This protein binds this small molecule.
Small molecule (SMILES): CC(=O)N[C@H]1[C@H](O[C@H]2[C@H](O)[C@@H](NC(C)=O)CO[C@@H]2CO)O[C@H](CO)[C@@H](O)[C@@H]1O

Sequence of chain 1.F:
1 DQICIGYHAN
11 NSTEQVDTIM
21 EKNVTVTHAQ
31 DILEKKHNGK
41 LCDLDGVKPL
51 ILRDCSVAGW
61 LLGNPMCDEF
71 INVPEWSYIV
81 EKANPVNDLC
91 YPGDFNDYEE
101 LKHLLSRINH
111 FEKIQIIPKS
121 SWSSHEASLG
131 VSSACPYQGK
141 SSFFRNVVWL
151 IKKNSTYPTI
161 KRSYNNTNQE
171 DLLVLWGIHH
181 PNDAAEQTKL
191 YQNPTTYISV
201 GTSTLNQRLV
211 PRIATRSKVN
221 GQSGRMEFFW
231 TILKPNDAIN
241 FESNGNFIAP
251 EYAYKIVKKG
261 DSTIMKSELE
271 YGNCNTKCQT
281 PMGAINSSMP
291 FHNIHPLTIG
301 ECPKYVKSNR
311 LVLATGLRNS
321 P

Binding-site contacts:
Ligand atom C6 contacts residue ASN11 of chain 1.F at 4.3 Å.
Ligand atom C4 contacts residue ASN11 of chain 1.F at 4.3 Å.
Ligand atom O5 contacts residue ASN11 of chain 1.F at 2.4 Å (h-bond).
Ligand atom C6 contacts residue GLN15 of chain 1.J at 4.0 Å.
Ligand atom N2 contacts residue ASN11 of chain 1.F at 3.4 Å (h-bond).
Ligand atom C3 contacts residue ASN11 of chain 1.F at 4.1 Å.
Ligand atom C5 contacts residue ASN11 of chain 1.F at 3.4 Å.
Ligand atom C2 contacts residue ASN11 of chain 1.F at 2.9 Å.
Ligand atom C1 contacts residue ASN11 of chain 1.F at 1.5 Å.

Sequence of chain 1.J:
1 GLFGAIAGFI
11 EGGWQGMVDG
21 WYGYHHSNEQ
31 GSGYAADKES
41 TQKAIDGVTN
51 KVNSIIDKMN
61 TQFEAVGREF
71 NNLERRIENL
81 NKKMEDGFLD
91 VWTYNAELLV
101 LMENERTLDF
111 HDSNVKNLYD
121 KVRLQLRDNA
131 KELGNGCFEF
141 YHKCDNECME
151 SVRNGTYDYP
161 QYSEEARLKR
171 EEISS